Binding-site contacts:
Ligand atom CA contacts residue ASN237 of chain 1.A at 3.7 Å.
Ligand atom O contacts residue LYS62 of chain 1.A at 3.4 Å.
Ligand atom O contacts residue LEU185 of chain 1.A at 3.5 Å.
Ligand atom O contacts residue ARG69 of chain 1.A at 3.7 Å.
Ligand atom P contacts residue ARG140 of chain 1.A at 3.7 Å.
Ligand atom P contacts residue ARG69 of chain 1.A at 3.6 Å.
Ligand atom NE contacts residue GLU193 of chain 1.A at 3.3 Å (salt-bridge).
Ligand atom CG contacts residue GLU193 of chain 1.A at 3.2 Å.
Ligand atom O3P contacts residue ARG69 of chain 1.A at 2.4 Å (salt-bridge).
Ligand atom CD contacts residue GLU193 of chain 1.A at 2.2 Å.
Ligand atom P contacts residue TYR141 of chain 1.A at 3.3 Å.
Ligand atom CB contacts residue ASN186 of chain 1.A at 3.2 Å.
Ligand atom CB contacts residue ASN186 of chain 1.A at 3.6 Å.
Ligand atom O contacts residue ASN237 of chain 1.A at 3.0 Å (h-bond).
Ligand atom CD contacts residue ASP236 of chain 1.A at 3.8 Å.
Ligand atom N contacts residue ASN237 of chain 1.A at 2.8 Å (h-bond).
Ligand atom N contacts residue LYS62 of chain 1.A at 3.8 Å.
Ligand atom CZ contacts residue GLU193 of chain 1.A at 3.6 Å.
Ligand atom C contacts residue ASN237 of chain 1.A at 3.5 Å.
Ligand atom O contacts residue VAL189 of chain 1.A at 3.5 Å.
Ligand atom CG2 contacts residue LYS133 of chain 1.A at 3.6 Å.
Ligand atom O contacts residue LYS62 of chain 1.A at 3.5 Å.
Ligand atom CG2 contacts residue ASN186 of chain 1.A at 3.8 Å.
Ligand atom O1P contacts residue ARG140 of chain 1.A at 2.8 Å (salt-bridge).
Ligand atom CA contacts residue ASN237 of chain 1.A at 3.4 Å.
Ligand atom CA contacts residue ASN186 of chain 1.A at 3.8 Å.
Ligand atom O3P contacts residue TYR141 of chain 1.A at 3.2 Å (h-bond).
Ligand atom O2P contacts residue ARG140 of chain 1.A at 2.7 Å (salt-bridge).
Ligand atom CA contacts residue LYS62 of chain 1.A at 3.6 Å.
Ligand atom OG1 contacts residue ASN186 of chain 1.A at 3.7 Å.
Ligand atom N contacts residue ASN186 of chain 1.A at 3.1 Å (h-bond).
Ligand atom CA contacts residue ASN186 of chain 1.A at 3.8 Å.
Ligand atom C contacts residue LYS62 of chain 1.A at 3.4 Å.
Ligand atom CB contacts residue ASN237 of chain 1.A at 3.8 Å.
Ligand atom O1P contacts residue ARG69 of chain 1.A at 2.8 Å (salt-bridge).
Ligand atom O2P contacts residue ASN186 of chain 1.A at 3.9 Å.
Ligand atom CB contacts residue ASN237 of chain 1.A at 3.8 Å.
Ligand atom NH1 contacts residue GLU193 of chain 1.A at 2.5 Å (salt-bridge).
Ligand atom NH1 contacts residue VAL189 of chain 1.A at 3.6 Å.
Ligand atom O2P contacts residue TYR141 of chain 1.A at 2.2 Å (h-bond).

A protein and the small-molecule ligand that binds it are described below.
Small molecule (SMILES): C[C@H](N)C(=O)N[C@@H](CCCN=C(N)N)C(=O)N[C@@H](CCCCN)C(=O)N[C@@H](COP(=O)(O)O)C(=O)N[C@H](C(=O)NCC(=O)NCC(=O)N[C@H](C=O)CCCCN)[C@@H](C)O

Sequence of chain 1.A:
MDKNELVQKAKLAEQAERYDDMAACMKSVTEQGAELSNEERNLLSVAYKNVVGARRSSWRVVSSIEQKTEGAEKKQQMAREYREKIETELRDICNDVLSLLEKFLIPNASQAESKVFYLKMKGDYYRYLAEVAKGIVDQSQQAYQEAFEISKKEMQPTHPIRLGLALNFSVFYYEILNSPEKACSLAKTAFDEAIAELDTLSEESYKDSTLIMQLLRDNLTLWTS